Sequence of chain 2.A:
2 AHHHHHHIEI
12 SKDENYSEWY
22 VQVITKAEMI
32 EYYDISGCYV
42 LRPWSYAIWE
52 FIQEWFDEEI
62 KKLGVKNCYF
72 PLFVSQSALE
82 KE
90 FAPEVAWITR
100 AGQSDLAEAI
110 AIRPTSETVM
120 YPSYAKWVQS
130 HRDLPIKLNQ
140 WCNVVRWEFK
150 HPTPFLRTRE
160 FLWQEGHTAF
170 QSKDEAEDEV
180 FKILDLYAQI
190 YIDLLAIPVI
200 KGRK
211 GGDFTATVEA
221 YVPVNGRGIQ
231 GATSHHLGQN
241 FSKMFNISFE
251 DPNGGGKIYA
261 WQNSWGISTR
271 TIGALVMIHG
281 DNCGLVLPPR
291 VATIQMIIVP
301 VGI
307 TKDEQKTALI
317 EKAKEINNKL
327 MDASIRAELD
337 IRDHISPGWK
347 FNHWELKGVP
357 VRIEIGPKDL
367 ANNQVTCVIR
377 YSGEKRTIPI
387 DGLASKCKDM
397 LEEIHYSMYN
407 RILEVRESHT

This protein binds this small molecule.
Small molecule (SMILES): NCC(=O)O

Binding-site contacts:
Ligand atom OXT contacts residue ARG43 of chain 2.A at 4.2 Å.
Ligand atom OXT contacts residue PRO44 of chain 2.A at 3.7 Å.
Ligand atom CA contacts residue TRP126 of chain 1.A at 3.8 Å (hydrophobic).
Ligand atom O contacts residue LEU137 of chain 1.A at 4.3 Å.
Ligand atom C contacts residue TRP126 of chain 1.A at 4.4 Å (hydrophobic).
Ligand atom O contacts residue ARG43 of chain 2.A at 3.4 Å (salt-bridge).
Ligand atom C contacts residue ARG43 of chain 2.A at 3.6 Å.
Ligand atom O contacts residue PRO44 of chain 2.A at 3.3 Å.
Ligand atom C contacts residue PRO44 of chain 2.A at 4.0 Å (hydrophobic).
Ligand atom CA contacts residue ARG43 of chain 2.A at 3.7 Å.
Ligand atom N contacts residue ARG43 of chain 2.A at 3.5 Å (salt-bridge).
Ligand atom O contacts residue TRP126 of chain 1.A at 3.8 Å.

Sequence of chain 1.A:
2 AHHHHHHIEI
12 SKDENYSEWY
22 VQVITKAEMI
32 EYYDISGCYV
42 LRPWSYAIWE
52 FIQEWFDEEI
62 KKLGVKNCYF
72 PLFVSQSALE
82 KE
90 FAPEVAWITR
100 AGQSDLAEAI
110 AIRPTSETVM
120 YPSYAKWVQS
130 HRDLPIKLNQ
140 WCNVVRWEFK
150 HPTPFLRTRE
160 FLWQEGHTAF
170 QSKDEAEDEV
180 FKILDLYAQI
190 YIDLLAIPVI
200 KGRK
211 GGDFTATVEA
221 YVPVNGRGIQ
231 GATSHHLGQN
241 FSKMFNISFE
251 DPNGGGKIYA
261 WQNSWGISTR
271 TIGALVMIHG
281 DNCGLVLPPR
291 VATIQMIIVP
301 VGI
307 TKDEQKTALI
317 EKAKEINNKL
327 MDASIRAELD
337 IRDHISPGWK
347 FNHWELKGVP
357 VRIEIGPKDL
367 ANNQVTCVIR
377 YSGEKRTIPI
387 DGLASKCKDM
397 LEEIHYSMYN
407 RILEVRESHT